Binding-site contacts:
Ligand atom C5 contacts residue ASN297 of chain 1.C at 3.8 Å.
Ligand atom C7 contacts residue GLN295 of chain 1.C at 3.9 Å.
Ligand atom C8 contacts residue SER335 of chain 1.C at 4.4 Å.
Ligand atom C3 contacts residue ASN297 of chain 1.C at 3.9 Å.
Ligand atom O3 contacts residue GLN295 of chain 1.C at 4.0 Å.
Ligand atom C1 contacts residue VAL446 of chain 1.C at 4.5 Å (hydrophobic).
Ligand atom C8 contacts residue ASN297 of chain 1.C at 3.7 Å.
Ligand atom O5 contacts residue ASN297 of chain 1.C at 2.5 Å (h-bond).
Ligand atom C1 contacts residue ASN297 of chain 1.C at 1.5 Å.
Ligand atom O7 contacts residue ASN297 of chain 1.C at 3.4 Å (h-bond).
Ligand atom C2 contacts residue GLN295 of chain 1.C at 3.6 Å.
Ligand atom C1 contacts residue GLN295 of chain 1.C at 4.0 Å.
Ligand atom N2 contacts residue GLN295 of chain 1.C at 2.9 Å (h-bond).
Ligand atom C8 contacts residue VAL334 of chain 1.C at 4.2 Å (hydrophobic).
Ligand atom C8 contacts residue ASN333 of chain 1.C at 3.7 Å.
Ligand atom C2 contacts residue ASN297 of chain 1.C at 2.5 Å.
Ligand atom O6 contacts residue ASN411 of chain 1.C at 4.2 Å.
Ligand atom C3 contacts residue GLN295 of chain 1.C at 3.4 Å.
Ligand atom N2 contacts residue ASN297 of chain 1.C at 2.9 Å (h-bond).
Ligand atom C7 contacts residue ASN297 of chain 1.C at 3.2 Å.
Ligand atom C8 contacts residue GLN295 of chain 1.C at 3.3 Å.
Ligand atom C4 contacts residue ASN297 of chain 1.C at 4.3 Å.

Sequence of chain 1.C:
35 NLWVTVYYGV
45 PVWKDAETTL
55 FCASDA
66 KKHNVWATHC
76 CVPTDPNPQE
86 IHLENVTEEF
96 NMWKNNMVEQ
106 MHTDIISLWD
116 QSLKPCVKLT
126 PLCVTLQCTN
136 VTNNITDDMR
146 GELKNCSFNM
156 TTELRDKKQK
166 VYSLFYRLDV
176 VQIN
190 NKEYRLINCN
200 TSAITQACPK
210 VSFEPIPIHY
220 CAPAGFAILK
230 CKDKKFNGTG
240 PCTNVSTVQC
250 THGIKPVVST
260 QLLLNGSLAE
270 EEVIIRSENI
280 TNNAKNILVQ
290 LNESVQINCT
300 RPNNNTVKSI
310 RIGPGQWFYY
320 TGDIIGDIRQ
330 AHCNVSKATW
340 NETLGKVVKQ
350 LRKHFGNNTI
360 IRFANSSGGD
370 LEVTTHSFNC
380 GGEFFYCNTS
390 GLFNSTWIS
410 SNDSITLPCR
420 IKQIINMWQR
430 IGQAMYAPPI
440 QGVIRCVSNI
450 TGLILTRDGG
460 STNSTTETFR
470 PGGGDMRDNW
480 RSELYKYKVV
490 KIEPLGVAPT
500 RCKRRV

A small-molecule ligand and the protein it binds are described below.
Small molecule (SMILES): CC(=O)N[C@H]1[C@H](O[C@H]2[C@H](O)[C@@H](NC(C)=O)CO[C@@H]2CO)O[C@H](CO)[C@@H](O)[C@@H]1O